Sequence of chain 1.A:
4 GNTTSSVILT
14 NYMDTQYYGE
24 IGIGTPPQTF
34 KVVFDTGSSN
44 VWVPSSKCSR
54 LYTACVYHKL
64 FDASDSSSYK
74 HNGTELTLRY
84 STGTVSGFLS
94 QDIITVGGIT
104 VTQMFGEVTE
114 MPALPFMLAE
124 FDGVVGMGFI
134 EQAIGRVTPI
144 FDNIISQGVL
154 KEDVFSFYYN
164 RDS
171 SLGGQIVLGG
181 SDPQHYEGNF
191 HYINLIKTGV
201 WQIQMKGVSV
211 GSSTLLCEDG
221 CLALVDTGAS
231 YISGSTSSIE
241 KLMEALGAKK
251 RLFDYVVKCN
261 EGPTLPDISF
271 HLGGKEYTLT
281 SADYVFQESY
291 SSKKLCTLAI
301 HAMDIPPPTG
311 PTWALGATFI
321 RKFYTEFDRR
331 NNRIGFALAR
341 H

Binding-site contacts:
Ligand atom C43 contacts residue SER230 of chain 1.A at 3.6 Å.
Ligand atom N20 contacts residue SER233 of chain 1.A at 3.1 Å (h-bond).
Ligand atom C30 contacts residue THR85 of chain 1.A at 3.5 Å.
Ligand atom C36 contacts residue GLY40 of chain 1.A at 3.3 Å.
Ligand atom O25 contacts residue ASP226 of chain 1.A at 2.5 Å (salt-bridge).
Ligand atom C29 contacts residue TYR83 of chain 1.A at 3.5 Å (hydrophobic).
Ligand atom O41 contacts residue HIS301 of chain 1.A at 3.4 Å (h-bond).
Ligand atom C4 contacts residue DMS1 of chain 1.D at 3.4 Å.
Ligand atom C2 contacts residue THR85 of chain 1.A at 3.6 Å.
Ligand atom N24 contacts residue GLY228 of chain 1.A at 3.0 Å (h-bond).
Ligand atom C27 contacts residue ASP38 of chain 1.A at 3.4 Å.
Ligand atom C9 contacts residue PHE124 of chain 1.A at 3.3 Å (hydrophobic).
Ligand atom C22 contacts residue ASP226 of chain 1.A at 3.6 Å.
Ligand atom N20 contacts residue ALA314 of chain 1.A at 3.6 Å.
Ligand atom C35 contacts residue SER84 of chain 1.A at 3.4 Å.
Ligand atom O26 contacts residue SER84 of chain 1.A at 2.5 Å (h-bond).
Ligand atom N20 contacts residue MET303 of chain 1.A at 3.7 Å.
Ligand atom C8 contacts residue GLN19 of chain 1.A at 3.3 Å.
Ligand atom C4 contacts residue SER230 of chain 1.A at 3.7 Å.
Ligand atom N17 contacts residue SER84 of chain 1.A at 3.4 Å (h-bond).
Ligand atom O25 contacts residue ASP38 of chain 1.A at 2.6 Å (salt-bridge).
Ligand atom C34 contacts residue SER84 of chain 1.A at 3.5 Å.
Ligand atom C23 contacts residue SER84 of chain 1.A at 3.2 Å.
Ligand atom C18 contacts residue MET303 of chain 1.A at 3.6 Å (hydrophobic).
Ligand atom O14 contacts residue THR85 of chain 1.A at 3.0 Å (h-bond).
Ligand atom C22 contacts residue ASP38 of chain 1.A at 3.6 Å.
Ligand atom C23 contacts residue ASP226 of chain 1.A at 3.6 Å.
Ligand atom C37 contacts residue SER230 of chain 1.A at 3.2 Å.
Ligand atom C16 contacts residue MET303 of chain 1.A at 3.7 Å (hydrophobic).
Ligand atom O14 contacts residue SER84 of chain 1.A at 3.2 Å.
Ligand atom C27 contacts residue GLY228 of chain 1.A at 3.3 Å.
Ligand atom C31 contacts residue PHE124 of chain 1.A at 3.7 Å (hydrophobic).
Ligand atom O3 contacts residue SER230 of chain 1.A at 3.0 Å (h-bond).
Ligand atom O3 contacts residue ALA229 of chain 1.A at 3.5 Å.
Ligand atom N11 contacts residue THR85 of chain 1.A at 2.8 Å (h-bond).
Ligand atom C1 contacts residue THR85 of chain 1.A at 3.4 Å.
Ligand atom C36 contacts residue ASP226 of chain 1.A at 3.2 Å.
Ligand atom C12 contacts residue THR85 of chain 1.A at 3.7 Å.
Ligand atom C28 contacts residue GLY228 of chain 1.A at 3.5 Å.
Ligand atom C10 contacts residue PHE124 of chain 1.A at 3.6 Å (hydrophobic).

A protein and the small-molecule ligand that binds it are described below.
Small molecule (SMILES): CC(C)(C)S(=O)(=O)C[C@@H](Cc1ccccc1)C(=O)N[C@@H](Cc1cnc[nH]1)C(=O)N[C@@H](CC1CCCCC1)[C@@H](O)[C@@H](O)C1CC1